Binding-site contacts:
Ligand atom C15 contacts residue 1NE1 of chain 2.G at 0.5 Å.
Ligand atom C10 contacts residue PRO105 of chain 2.B at 2.9 Å (hydrophobic).
Ligand atom C7 contacts residue 1NE1 of chain 2.G at 1.1 Å.
Ligand atom C16 contacts residue 1NE1 of chain 2.G at 1.4 Å.
Ligand atom C3 contacts residue SER217 of chain 1.B at 3.4 Å.
Ligand atom C6 contacts residue 1NE1 of chain 2.G at 0.8 Å.
Ligand atom C15 contacts residue PRO105 of chain 1.B at 3.5 Å (hydrophobic).
Ligand atom C3 contacts residue 1NE1 of chain 2.G at 0.9 Å.
Ligand atom C16 contacts residue SER242 of chain 1.B at 3.5 Å.
Ligand atom C7 contacts residue LYS218 of chain 1.B at 3.3 Å.
Ligand atom C10 contacts residue 1NE1 of chain 2.G at 0.7 Å.
Ligand atom C14 contacts residue 1NE1 of chain 2.G at 1.2 Å.
Ligand atom C16 contacts residue PRO105 of chain 1.B at 3.4 Å (hydrophobic).
Ligand atom N13 contacts residue 1NE1 of chain 2.G at 1.9 Å (h-bond).
Ligand atom C18 contacts residue SER217 of chain 2.B at 3.6 Å.
Ligand atom C8 contacts residue PRO105 of chain 1.B at 3.6 Å (hydrophobic).
Ligand atom C1 contacts residue 1NE1 of chain 2.G at 0.5 Å.
Ligand atom C11 contacts residue PRO105 of chain 2.B at 3.1 Å (hydrophobic).
Ligand atom F23 contacts residue GLY219 of chain 2.B at 3.0 Å.
Ligand atom N12 contacts residue 1NE1 of chain 2.G at 0.8 Å.
Ligand atom N13 contacts residue GLY219 of chain 2.B at 3.5 Å (h-bond).
Ligand atom C9 contacts residue 1NE1 of chain 2.G at 1.0 Å.
Ligand atom C21 contacts residue 1NE1 of chain 2.G at 2.6 Å.
Ligand atom C11 contacts residue 1NE1 of chain 2.G at 1.7 Å.
Ligand atom C4 contacts residue 1NE1 of chain 2.G at 0.5 Å.
Ligand atom C8 contacts residue 1NE1 of chain 2.G at 0.7 Å.
Ligand atom F23 contacts residue ILE92 of chain 2.B at 3.5 Å.
Ligand atom N13 contacts residue LYS218 of chain 2.B at 3.6 Å.
Ligand atom F24 contacts residue 1NE1 of chain 2.G at 3.4 Å.
Ligand atom F22 contacts residue 1NE1 of chain 2.G at 3.0 Å.
Ligand atom O5 contacts residue 1NE1 of chain 2.G at 0.5 Å.
Ligand atom C17 contacts residue 1NE1 of chain 2.G at 0.5 Å.
Ligand atom O5 contacts residue LYS218 of chain 1.B at 3.6 Å.
Ligand atom F23 contacts residue 1NE1 of chain 2.G at 3.4 Å.
Ligand atom C18 contacts residue 1NE1 of chain 2.G at 0.8 Å.
Ligand atom C1 contacts residue PRO105 of chain 2.B at 3.5 Å (hydrophobic).
Ligand atom C19 contacts residue 1NE1 of chain 2.G at 1.2 Å.
Ligand atom C1 contacts residue PHE106 of chain 2.B at 3.5 Å (hydrophobic).
Ligand atom N2 contacts residue 1NE1 of chain 2.G at 0.8 Å.
Ligand atom C20 contacts residue 1NE1 of chain 2.G at 0.5 Å.

The protein below binds the small molecule below.
Small molecule (SMILES): CN(C)C(=O)c1ccc(-n2nc(C(F)(F)F)c3c2CCCC3)cc1

Sequence of chain 2.B:
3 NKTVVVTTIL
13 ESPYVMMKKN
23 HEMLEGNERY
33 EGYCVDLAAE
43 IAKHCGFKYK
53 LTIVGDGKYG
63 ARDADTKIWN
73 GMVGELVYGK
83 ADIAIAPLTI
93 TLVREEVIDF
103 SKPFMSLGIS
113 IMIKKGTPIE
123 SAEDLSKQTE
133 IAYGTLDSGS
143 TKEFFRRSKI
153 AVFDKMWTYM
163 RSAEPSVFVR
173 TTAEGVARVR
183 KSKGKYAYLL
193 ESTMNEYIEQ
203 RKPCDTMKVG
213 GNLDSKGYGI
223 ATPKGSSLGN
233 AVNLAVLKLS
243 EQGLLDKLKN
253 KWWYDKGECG

Sequence of chain 1.B:
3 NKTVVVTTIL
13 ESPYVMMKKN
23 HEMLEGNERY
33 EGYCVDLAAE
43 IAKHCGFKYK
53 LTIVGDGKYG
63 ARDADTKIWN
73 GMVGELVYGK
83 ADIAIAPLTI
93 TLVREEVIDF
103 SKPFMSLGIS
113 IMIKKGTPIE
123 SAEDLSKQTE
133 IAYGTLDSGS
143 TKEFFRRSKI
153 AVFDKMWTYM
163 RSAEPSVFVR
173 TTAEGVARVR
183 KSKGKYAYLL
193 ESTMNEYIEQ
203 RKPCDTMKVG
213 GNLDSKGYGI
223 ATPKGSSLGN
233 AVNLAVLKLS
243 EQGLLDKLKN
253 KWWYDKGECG